This small molecule binds to this protein.
Small molecule (SMILES): CC(=O)N[C@H]1/C(=N/O)O[C@H](CO)[C@@H](O)[C@@H]1O

Sequence of chain 1.C:
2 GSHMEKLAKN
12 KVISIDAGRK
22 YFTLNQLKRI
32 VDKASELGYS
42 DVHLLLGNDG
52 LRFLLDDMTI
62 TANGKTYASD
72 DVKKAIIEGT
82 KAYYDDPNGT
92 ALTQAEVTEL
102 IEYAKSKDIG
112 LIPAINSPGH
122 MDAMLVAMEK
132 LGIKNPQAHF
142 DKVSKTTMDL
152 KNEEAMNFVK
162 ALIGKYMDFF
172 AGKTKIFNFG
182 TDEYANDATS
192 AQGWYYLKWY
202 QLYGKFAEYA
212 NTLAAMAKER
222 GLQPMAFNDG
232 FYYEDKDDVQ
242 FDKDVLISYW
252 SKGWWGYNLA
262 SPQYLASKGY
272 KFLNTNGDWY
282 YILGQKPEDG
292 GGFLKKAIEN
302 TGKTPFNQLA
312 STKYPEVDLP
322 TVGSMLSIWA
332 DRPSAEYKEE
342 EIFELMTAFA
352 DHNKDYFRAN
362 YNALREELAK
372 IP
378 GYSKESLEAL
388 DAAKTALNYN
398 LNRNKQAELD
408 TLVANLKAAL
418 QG

Binding-site contacts:
Ligand atom C2 contacts residue GLU184 of chain 1.C at 3.4 Å.
Ligand atom C8 contacts residue TRP251 of chain 1.C at 3.7 Å (hydrophobic).
Ligand atom C2 contacts residue ASP183 of chain 1.C at 3.8 Å.
Ligand atom C4 contacts residue TRP330 of chain 1.C at 3.9 Å (hydrophobic).
Ligand atom O1 contacts residue TRP251 of chain 1.C at 2.7 Å.
Ligand atom O4 contacts residue TRP330 of chain 1.C at 3.2 Å.
Ligand atom C8 contacts residue PHE228 of chain 1.C at 3.6 Å (hydrophobic).
Ligand atom C8 contacts residue TYR281 of chain 1.C at 3.7 Å (hydrophobic).
Ligand atom C3 contacts residue ARG20 of chain 1.C at 4.0 Å.
Ligand atom N1 contacts residue GLU184 of chain 1.C at 3.9 Å.
Ligand atom O4 contacts residue ARG20 of chain 1.C at 2.7 Å (salt-bridge).
Ligand atom C5 contacts residue TRP330 of chain 1.C at 3.9 Å (hydrophobic).
Ligand atom C4 contacts residue ASP332 of chain 1.C at 3.6 Å.
Ligand atom C5 contacts residue ASP332 of chain 1.C at 4.1 Å.
Ligand atom N1 contacts residue TRP251 of chain 1.C at 3.5 Å.
Ligand atom C6 contacts residue TRP330 of chain 1.C at 3.9 Å (hydrophobic).
Ligand atom O7 contacts residue TRP330 of chain 1.C at 3.5 Å.
Ligand atom C7 contacts residue TRP330 of chain 1.C at 3.9 Å (hydrophobic).
Ligand atom C6 contacts residue ASP332 of chain 1.C at 3.4 Å.
Ligand atom O3 contacts residue ASP183 of chain 1.C at 3.9 Å.
Ligand atom C4 contacts residue ARG20 of chain 1.C at 3.8 Å.
Ligand atom O6 contacts residue ILE283 of chain 1.C at 3.3 Å.
Ligand atom C6 contacts residue ILE283 of chain 1.C at 3.6 Å (hydrophobic).
Ligand atom O7 contacts residue TRP251 of chain 1.C at 4.0 Å.
Ligand atom O4 contacts residue ASP332 of chain 1.C at 2.7 Å (salt-bridge).
Ligand atom O3 contacts residue ARG20 of chain 1.C at 3.0 Å (salt-bridge).
Ligand atom O3 contacts residue TRP330 of chain 1.C at 3.8 Å.
Ligand atom O3 contacts residue HIS121 of chain 1.C at 3.4 Å (h-bond).
Ligand atom O6 contacts residue ASP332 of chain 1.C at 2.5 Å (salt-bridge).
Ligand atom N2 contacts residue GLU184 of chain 1.C at 4.0 Å.
Ligand atom O5 contacts residue TYR281 of chain 1.C at 4.0 Å.
Ligand atom C8 contacts residue ASP183 of chain 1.C at 3.6 Å.
Ligand atom O7 contacts residue TYR281 of chain 1.C at 2.5 Å (h-bond).
Ligand atom C7 contacts residue TYR281 of chain 1.C at 3.5 Å (hydrophobic).
Ligand atom C7 contacts residue ASP183 of chain 1.C at 3.7 Å.
Ligand atom C1 contacts residue GLU184 of chain 1.C at 3.9 Å.
Ligand atom N2 contacts residue ASP183 of chain 1.C at 2.9 Å (salt-bridge).
Ligand atom C3 contacts residue TRP330 of chain 1.C at 3.7 Å (hydrophobic).
Ligand atom C5 contacts residue TYR281 of chain 1.C at 4.0 Å (hydrophobic).
Ligand atom O3 contacts residue GLU184 of chain 1.C at 4.1 Å.